A protein and the small-molecule ligand that binds it are described below.
Small molecule (SMILES): CNc1nc(Cl)nc2c1ncn2Cc1ccc(C(=O)O)cc1

Sequence of chain 1.A:
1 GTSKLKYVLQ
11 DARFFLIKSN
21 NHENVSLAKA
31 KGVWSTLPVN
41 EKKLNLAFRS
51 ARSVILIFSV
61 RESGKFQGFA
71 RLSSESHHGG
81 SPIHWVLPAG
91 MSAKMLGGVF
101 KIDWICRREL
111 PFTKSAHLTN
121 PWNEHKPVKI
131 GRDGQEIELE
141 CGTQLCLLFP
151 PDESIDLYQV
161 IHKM

Binding-site contacts:
Ligand atom C08 contacts residue SER19 of chain 1.A at 4.0 Å.
Ligand atom C10 contacts residue ASN20 of chain 1.A at 3.8 Å.
Ligand atom C06 contacts residue TRP85 of chain 1.A at 3.5 Å (hydrophobic).
Ligand atom CL01 contacts residue ASN24 of chain 1.A at 2.9 Å.
Ligand atom N21 contacts residue SER35 of chain 1.A at 3.8 Å.
Ligand atom C20 contacts residue LYS18 of chain 1.A at 3.5 Å.
Ligand atom N21 contacts residue ASP133 of chain 1.A at 3.9 Å.
Ligand atom CL01 contacts residue VAL86 of chain 1.A at 3.8 Å.
Ligand atom C06 contacts residue SER35 of chain 1.A at 3.3 Å.
Ligand atom C19 contacts residue PRO88 of chain 1.A at 4.0 Å (hydrophobic).
Ligand atom N03 contacts residue ASN24 of chain 1.A at 2.9 Å (h-bond).
Ligand atom CL01 contacts residue PRO88 of chain 1.A at 4.0 Å.
Ligand atom CL01 contacts residue ASN21 of chain 1.A at 3.0 Å.
Ligand atom C10 contacts residue LYS18 of chain 1.A at 3.0 Å.
Ligand atom N03 contacts residue SER19 of chain 1.A at 3.9 Å.
Ligand atom C04 contacts residue TRP34 of chain 1.A at 3.6 Å (hydrophobic).
Ligand atom CL01 contacts residue ASN20 of chain 1.A at 3.4 Å.
Ligand atom N22 contacts residue SER19 of chain 1.A at 3.6 Å.
Ligand atom C11 contacts residue ASN20 of chain 1.A at 3.8 Å.
Ligand atom C19 contacts residue ASN20 of chain 1.A at 3.1 Å.
Ligand atom C02 contacts residue ASN24 of chain 1.A at 3.3 Å.
Ligand atom C02 contacts residue ASN20 of chain 1.A at 3.6 Å.
Ligand atom N21 contacts residue LEU37 of chain 1.A at 4.0 Å.
Ligand atom C20 contacts residue ASP133 of chain 1.A at 3.0 Å.
Ligand atom C04 contacts residue SER35 of chain 1.A at 3.8 Å.
Ligand atom N21 contacts residue THR36 of chain 1.A at 4.0 Å.
Ligand atom N21 contacts residue TRP34 of chain 1.A at 4.0 Å.
Ligand atom N05 contacts residue TRP34 of chain 1.A at 3.4 Å.
Ligand atom N05 contacts residue LEU96 of chain 1.A at 3.9 Å.
Ligand atom C18 contacts residue ASN20 of chain 1.A at 3.7 Å.
Ligand atom N05 contacts residue SER35 of chain 1.A at 2.7 Å (h-bond).
Ligand atom C02 contacts residue SER19 of chain 1.A at 3.5 Å.
Ligand atom C06 contacts residue TRP34 of chain 1.A at 3.7 Å (hydrophobic).
Ligand atom C07 contacts residue TRP34 of chain 1.A at 3.8 Å (hydrophobic).
Ligand atom CL01 contacts residue SER19 of chain 1.A at 3.6 Å.
Ligand atom C06 contacts residue ASN24 of chain 1.A at 3.9 Å.
Ligand atom N09 contacts residue LYS18 of chain 1.A at 3.0 Å (salt-bridge).
Ligand atom N22 contacts residue ASN20 of chain 1.A at 3.0 Å (h-bond).
Ligand atom C20 contacts residue LEU37 of chain 1.A at 3.6 Å (hydrophobic).
Ligand atom C08 contacts residue LYS18 of chain 1.A at 3.6 Å.